This small molecule binds to this protein.
Small molecule (SMILES): CC(=O)N[C@@H]1[C@@H](O)[C@H](O)[C@@H](CO)O[C@H]1O

Binding-site contacts:
Ligand atom N2 contacts residue ASN405 of chain 1.B at 3.0 Å (h-bond).
Ligand atom C4 contacts residue ASN405 of chain 1.B at 4.2 Å.
Ligand atom O7 contacts residue ASN405 of chain 1.B at 4.0 Å.
Ligand atom C5 contacts residue ASN405 of chain 1.B at 3.7 Å.
Ligand atom N2 contacts residue ASP414 of chain 1.B at 4.5 Å.
Ligand atom C1 contacts residue ASN405 of chain 1.B at 1.4 Å.
Ligand atom C2 contacts residue ASN405 of chain 1.B at 2.5 Å.
Ligand atom C3 contacts residue ASN405 of chain 1.B at 3.8 Å.
Ligand atom C7 contacts residue ASP414 of chain 1.B at 4.4 Å.
Ligand atom O6 contacts residue ASN405 of chain 1.B at 4.4 Å.
Ligand atom C7 contacts residue ASN405 of chain 1.B at 3.7 Å.
Ligand atom C8 contacts residue ASP414 of chain 1.B at 3.1 Å.
Ligand atom O5 contacts residue ASN405 of chain 1.B at 2.3 Å (h-bond).

Sequence of chain 1.B:
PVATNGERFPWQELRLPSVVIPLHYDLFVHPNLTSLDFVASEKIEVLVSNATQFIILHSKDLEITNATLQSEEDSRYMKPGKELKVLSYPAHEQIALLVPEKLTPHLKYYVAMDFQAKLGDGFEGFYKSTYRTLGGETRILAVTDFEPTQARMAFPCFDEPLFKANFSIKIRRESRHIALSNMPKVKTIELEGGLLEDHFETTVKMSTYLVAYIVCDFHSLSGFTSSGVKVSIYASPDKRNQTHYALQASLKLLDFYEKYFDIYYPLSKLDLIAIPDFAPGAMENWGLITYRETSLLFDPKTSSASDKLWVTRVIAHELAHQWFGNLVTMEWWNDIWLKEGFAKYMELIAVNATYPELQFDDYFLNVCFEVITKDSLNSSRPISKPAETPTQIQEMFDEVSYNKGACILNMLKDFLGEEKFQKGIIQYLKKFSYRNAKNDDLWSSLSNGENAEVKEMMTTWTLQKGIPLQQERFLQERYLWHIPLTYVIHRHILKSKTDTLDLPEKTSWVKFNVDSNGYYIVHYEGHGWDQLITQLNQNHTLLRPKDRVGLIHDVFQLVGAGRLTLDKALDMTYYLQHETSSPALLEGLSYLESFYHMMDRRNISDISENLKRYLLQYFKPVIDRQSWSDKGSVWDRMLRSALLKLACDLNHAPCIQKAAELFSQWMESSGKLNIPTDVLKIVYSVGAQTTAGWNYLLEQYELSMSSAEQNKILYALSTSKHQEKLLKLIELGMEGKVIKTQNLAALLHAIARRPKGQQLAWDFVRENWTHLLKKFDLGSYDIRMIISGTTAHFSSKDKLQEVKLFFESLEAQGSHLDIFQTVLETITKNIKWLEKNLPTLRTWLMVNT